Sequence of chain 1.B:
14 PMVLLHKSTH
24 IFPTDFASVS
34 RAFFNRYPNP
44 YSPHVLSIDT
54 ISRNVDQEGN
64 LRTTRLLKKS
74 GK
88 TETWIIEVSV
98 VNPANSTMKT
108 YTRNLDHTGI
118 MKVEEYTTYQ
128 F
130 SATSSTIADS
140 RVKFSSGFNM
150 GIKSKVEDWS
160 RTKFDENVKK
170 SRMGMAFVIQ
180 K

The protein below binds the small molecule below.
Small molecule (SMILES): CCCCCC(=O)OC[C@H](COP(=O)(O)O)OC(=O)CCCCC

Binding-site contacts:
Ligand atom P contacts residue HIS47 of chain 1.B at 3.9 Å.
Ligand atom C32 contacts residue ASN111 of chain 1.B at 4.0 Å.
Ligand atom C35 contacts residue THR90 of chain 1.B at 4.2 Å.
Ligand atom C5 contacts residue THR88 of chain 1.B at 3.9 Å.
Ligand atom O21 contacts residue LYS72 of chain 1.B at 3.8 Å.
Ligand atom O22 contacts residue SER73 of chain 1.B at 3.4 Å (h-bond).
Ligand atom O11 contacts residue LYS72 of chain 1.B at 3.0 Å (salt-bridge).
Ligand atom C34 contacts residue ASN111 of chain 1.B at 4.3 Å.
Ligand atom O14 contacts residue LYS72 of chain 1.B at 2.8 Å (salt-bridge).
Ligand atom C1 contacts residue LYS72 of chain 1.B at 4.3 Å.
Ligand atom C35 contacts residue MET118 of chain 1.B at 3.8 Å (hydrophobic).
Ligand atom C35 contacts residue HIS114 of chain 1.B at 4.2 Å.
Ligand atom C4 contacts residue GLY74 of chain 1.B at 4.4 Å.
Ligand atom C5 contacts residue THR90 of chain 1.B at 4.3 Å.
Ligand atom O12 contacts residue LYS72 of chain 1.B at 4.0 Å.
Ligand atom C34 contacts residue MET118 of chain 1.B at 3.6 Å (hydrophobic).
Ligand atom C22 contacts residue SER73 of chain 1.B at 4.1 Å.
Ligand atom C23 contacts residue GLY74 of chain 1.B at 3.7 Å.
Ligand atom O32 contacts residue VAL120 of chain 1.B at 4.4 Å.
Ligand atom O32 contacts residue ILE92 of chain 1.B at 3.4 Å.
Ligand atom C32 contacts residue THR90 of chain 1.B at 4.0 Å.
Ligand atom O12 contacts residue GLU122 of chain 1.B at 4.1 Å.
Ligand atom C31 contacts residue ILE92 of chain 1.B at 3.7 Å (hydrophobic).
Ligand atom C5 contacts residue GLY74 of chain 1.B at 4.0 Å.
Ligand atom C33 contacts residue VAL120 of chain 1.B at 4.1 Å (hydrophobic).
Ligand atom C23 contacts residue SER73 of chain 1.B at 3.3 Å.
Ligand atom C35 contacts residue ASN111 of chain 1.B at 3.4 Å.
Ligand atom C21 contacts residue SER73 of chain 1.B at 3.7 Å.
Ligand atom C32 contacts residue ILE92 of chain 1.B at 3.8 Å (hydrophobic).
Ligand atom C33 contacts residue ASN111 of chain 1.B at 3.6 Å.
Ligand atom C3 contacts residue LYS72 of chain 1.B at 4.4 Å.
Ligand atom P contacts residue LYS72 of chain 1.B at 3.4 Å.
Ligand atom O11 contacts residue HIS47 of chain 1.B at 3.5 Å.
Ligand atom O13 contacts residue HIS47 of chain 1.B at 3.5 Å (h-bond).
Ligand atom O14 contacts residue TYR40 of chain 1.B at 3.8 Å.
Ligand atom C4 contacts residue THR88 of chain 1.B at 4.1 Å.
Ligand atom C4 contacts residue THR90 of chain 1.B at 3.5 Å.
Ligand atom O14 contacts residue HIS47 of chain 1.B at 3.6 Å.
Ligand atom O22 contacts residue GLY74 of chain 1.B at 4.4 Å.
Ligand atom C1 contacts residue HIS47 of chain 1.B at 3.7 Å.